Sequence of chain 1.M:
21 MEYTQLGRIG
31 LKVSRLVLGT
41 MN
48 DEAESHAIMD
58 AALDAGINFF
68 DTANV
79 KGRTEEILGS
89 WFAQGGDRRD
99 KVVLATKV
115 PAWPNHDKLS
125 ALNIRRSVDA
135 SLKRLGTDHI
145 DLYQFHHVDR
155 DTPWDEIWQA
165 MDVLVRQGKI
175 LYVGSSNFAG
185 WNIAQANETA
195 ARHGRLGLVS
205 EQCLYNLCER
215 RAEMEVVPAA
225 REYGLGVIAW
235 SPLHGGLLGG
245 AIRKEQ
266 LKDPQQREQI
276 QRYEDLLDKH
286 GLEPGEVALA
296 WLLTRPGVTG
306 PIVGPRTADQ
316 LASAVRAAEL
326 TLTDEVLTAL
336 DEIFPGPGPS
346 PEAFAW

This small molecule binds to this protein.
Small molecule (SMILES): CC[C@H]1OC(=O)C[C@@H](O)[C@H](C)[C@@H](O[C@@H]2O[C@H](C)[C@@H](O[C@H]3C[C@@](C)(O)[C@@H](O)[C@H](C)O3)[C@H](N(C)C)[C@H]2O)[C@@H](CC=O)C[C@@H](C)C(=O)/C=C/C(C)=C/[C@@H]1CO[C@@H]1O[C@H](C)[C@@H](O)[C@@H](OC)[C@H]1OC

Binding-site contacts:
Ligand atom C4B contacts residue GLU213 of chain 1.M at 3.7 Å.
Ligand atom C7B contacts residue GLN271 of chain 1.M at 4.0 Å.
Ligand atom C4B contacts residue ARG215 of chain 1.M at 4.0 Å.
Ligand atom O4B contacts residue ARG215 of chain 1.M at 3.6 Å.
Ligand atom C3 contacts residue ILE338 of chain 1.M at 3.7 Å (hydrophobic).
Ligand atom O4B contacts residue GLU213 of chain 1.M at 2.9 Å (salt-bridge).
Ligand atom C20 contacts residue GLN270 of chain 1.M at 3.2 Å.
Ligand atom C6A contacts residue GLN274 of chain 1.M at 3.4 Å.
Ligand atom C6C contacts residue ARG277 of chain 1.M at 3.8 Å.
Ligand atom C1 contacts residue ARG277 of chain 1.M at 3.6 Å.
Ligand atom O1 contacts residue ARG277 of chain 1.M at 2.9 Å (salt-bridge).
Ligand atom O3 contacts residue ARG277 of chain 1.M at 3.6 Å.
Ligand atom C6C contacts residue ILE338 of chain 1.M at 3.8 Å (hydrophobic).
Ligand atom C3B contacts residue CYS212 of chain 1.M at 3.5 Å (hydrophobic).
Ligand atom C18 contacts residue PRO340 of chain 1.M at 3.5 Å (hydrophobic).
Ligand atom O3B contacts residue CYS212 of chain 1.M at 2.7 Å (h-bond).
Ligand atom C2 contacts residue GLU337 of chain 1.M at 3.2 Å.
Ligand atom O4B contacts residue CYS212 of chain 1.M at 3.3 Å (h-bond).
Ligand atom O20 contacts residue ARG277 of chain 1.M at 2.8 Å (salt-bridge).
Ligand atom C1 contacts residue GLU337 of chain 1.M at 3.7 Å.
Ligand atom C3 contacts residue ARG277 of chain 1.M at 3.5 Å.
Ligand atom O5A contacts residue GLN274 of chain 1.M at 4.0 Å.
Ligand atom O3 contacts residue ILE338 of chain 1.M at 2.6 Å (h-bond).
Ligand atom O3 contacts residue GLN274 of chain 1.M at 3.5 Å.
Ligand atom C20 contacts residue ARG277 of chain 1.M at 3.8 Å.
Ligand atom C18 contacts residue ILE338 of chain 1.M at 3.5 Å (hydrophobic).
Ligand atom C4B contacts residue CYS212 of chain 1.M at 4.0 Å (hydrophobic).
Ligand atom C1A contacts residue GLN274 of chain 1.M at 3.9 Å.
Ligand atom O2A contacts residue PRO340 of chain 1.M at 3.8 Å.
Ligand atom C6B contacts residue ARG215 of chain 1.M at 3.9 Å.
Ligand atom O20 contacts residue GLN270 of chain 1.M at 3.8 Å.
Ligand atom O9 contacts residue ARG277 of chain 1.M at 3.9 Å.
Ligand atom C5C contacts residue ARG277 of chain 1.M at 4.0 Å.
Ligand atom C7B contacts residue GLU213 of chain 1.M at 3.8 Å.
Ligand atom C5A contacts residue GLN274 of chain 1.M at 3.5 Å.
Ligand atom O20 contacts residue GLN274 of chain 1.M at 3.7 Å.
Ligand atom O1 contacts residue ILE338 of chain 1.M at 3.8 Å.
Ligand atom C17 contacts residue GLU337 of chain 1.M at 3.5 Å.
Ligand atom C7B contacts residue CYS212 of chain 1.M at 3.5 Å (hydrophobic).
Ligand atom O15 contacts residue GLU337 of chain 1.M at 4.0 Å.